Binding-site contacts:
Ligand atom O6 contacts residue THR312 of chain 2.A at 4.3 Å.
Ligand atom C1 contacts residue THR312 of chain 2.A at 3.7 Å.
Ligand atom C5 contacts residue ASN32 of chain 2.A at 3.6 Å.
Ligand atom C7 contacts residue THR34 of chain 2.A at 4.5 Å.
Ligand atom C5 contacts residue THR312 of chain 2.A at 4.1 Å.
Ligand atom C4 contacts residue ASN32 of chain 2.A at 4.2 Å.
Ligand atom O5 contacts residue THR312 of chain 2.A at 3.0 Å (h-bond).
Ligand atom O7 contacts residue ASN32 of chain 2.A at 3.5 Å (h-bond).
Ligand atom C3 contacts residue ASN32 of chain 2.A at 3.8 Å.
Ligand atom C8 contacts residue NAG1 of chain 2.I at 4.0 Å.
Ligand atom C2 contacts residue ASN32 of chain 2.A at 2.5 Å.
Ligand atom C1 contacts residue ASN32 of chain 2.A at 1.4 Å.
Ligand atom N2 contacts residue ASN32 of chain 2.A at 3.0 Å (h-bond).
Ligand atom O7 contacts residue THR34 of chain 2.A at 4.2 Å.
Ligand atom C7 contacts residue ASN32 of chain 2.A at 3.4 Å.
Ligand atom C6 contacts residue THR312 of chain 2.A at 4.0 Å.
Ligand atom O5 contacts residue ASN32 of chain 2.A at 2.3 Å (h-bond).
Ligand atom C8 contacts residue THR34 of chain 2.A at 3.9 Å.

Sequence of chain 2.A:
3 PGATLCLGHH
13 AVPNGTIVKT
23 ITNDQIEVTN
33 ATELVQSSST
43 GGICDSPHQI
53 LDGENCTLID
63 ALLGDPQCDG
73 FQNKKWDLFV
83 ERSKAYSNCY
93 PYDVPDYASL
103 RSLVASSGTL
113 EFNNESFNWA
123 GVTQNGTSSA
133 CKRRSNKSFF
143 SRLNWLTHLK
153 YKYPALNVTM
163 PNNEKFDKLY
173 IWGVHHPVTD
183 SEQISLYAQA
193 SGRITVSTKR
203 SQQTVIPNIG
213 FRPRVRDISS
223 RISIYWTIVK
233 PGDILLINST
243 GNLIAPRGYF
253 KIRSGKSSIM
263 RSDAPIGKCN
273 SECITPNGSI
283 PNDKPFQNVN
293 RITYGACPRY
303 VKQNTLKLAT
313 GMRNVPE

The small molecule below binds the protein below.
Small molecule (SMILES): CC(=O)N[C@H]1[C@H](O[C@H]2[C@H](O)[C@@H](NC(C)=O)CO[C@@H]2CO)O[C@H](CO)[C@@H](O[C@@H]2O[C@H](CO)[C@@H](O)[C@H](O[C@H]3O[C@H](CO)[C@@H](O)[C@H](O)[C@@H]3O)[C@@H]2O)[C@@H]1O